This protein binds this small molecule.
Small molecule (SMILES): CC(=O)N[C@H]1[C@H](O[C@H]2[C@H](O)[C@@H](NC(C)=O)CO[C@@H]2CO)O[C@H](CO)[C@@H](O[C@@H]2O[C@H](CO[C@H]3O[C@H](CO)[C@@H](O)[C@H](O[C@H]4O[C@H](CO)[C@@H](O)[C@H](O)[C@@H]4O)[C@@H]3O)[C@@H](O)[C@H](O)[C@@H]2O)[C@@H]1O

Binding-site contacts:
Ligand atom N2 contacts residue ASN63 of chain 1.A at 2.9 Å (h-bond).
Ligand atom C3 contacts residue ASN63 of chain 1.A at 3.8 Å.
Ligand atom N2 contacts residue GLU364 of chain 1.A at 4.5 Å.
Ligand atom C1 contacts residue ASN63 of chain 1.A at 1.4 Å.
Ligand atom O6 contacts residue HIS373 of chain 1.A at 3.3 Å (h-bond).
Ligand atom C8 contacts residue GLU364 of chain 1.A at 3.6 Å.
Ligand atom C6 contacts residue HIS373 of chain 1.A at 3.8 Å.
Ligand atom O6 contacts residue GLU364 of chain 1.A at 2.5 Å (salt-bridge).
Ligand atom C7 contacts residue GLU364 of chain 1.A at 4.5 Å.
Ligand atom C7 contacts residue ASN63 of chain 1.A at 3.6 Å.
Ligand atom O7 contacts residue ASN63 of chain 1.A at 3.8 Å.
Ligand atom C6 contacts residue GLU364 of chain 1.A at 3.2 Å.
Ligand atom C2 contacts residue ASN63 of chain 1.A at 2.5 Å.
Ligand atom C4 contacts residue ASN63 of chain 1.A at 4.2 Å.
Ligand atom C5 contacts residue ASN63 of chain 1.A at 3.6 Å.
Ligand atom O5 contacts residue ASN63 of chain 1.A at 2.3 Å (h-bond).

Sequence of chain 1.A:
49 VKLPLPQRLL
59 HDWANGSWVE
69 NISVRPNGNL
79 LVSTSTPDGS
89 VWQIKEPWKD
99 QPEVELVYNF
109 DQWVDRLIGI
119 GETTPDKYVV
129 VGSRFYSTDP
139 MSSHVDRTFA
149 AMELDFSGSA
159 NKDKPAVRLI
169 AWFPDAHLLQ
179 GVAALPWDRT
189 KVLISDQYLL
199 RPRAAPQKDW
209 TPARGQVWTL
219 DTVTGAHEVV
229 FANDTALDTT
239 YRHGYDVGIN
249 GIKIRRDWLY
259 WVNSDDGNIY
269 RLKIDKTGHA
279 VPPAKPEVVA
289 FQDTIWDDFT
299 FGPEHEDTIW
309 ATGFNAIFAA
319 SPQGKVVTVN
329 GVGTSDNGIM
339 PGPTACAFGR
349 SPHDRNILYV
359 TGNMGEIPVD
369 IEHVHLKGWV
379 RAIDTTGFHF